Sequence of chain 1.B:
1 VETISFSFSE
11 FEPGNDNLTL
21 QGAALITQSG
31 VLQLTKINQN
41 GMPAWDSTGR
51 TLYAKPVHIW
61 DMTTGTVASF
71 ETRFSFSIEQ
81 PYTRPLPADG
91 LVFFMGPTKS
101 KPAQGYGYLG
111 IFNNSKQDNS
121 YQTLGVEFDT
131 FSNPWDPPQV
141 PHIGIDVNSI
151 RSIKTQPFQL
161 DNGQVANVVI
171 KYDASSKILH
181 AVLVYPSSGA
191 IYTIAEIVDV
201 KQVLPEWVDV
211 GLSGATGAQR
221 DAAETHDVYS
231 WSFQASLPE

Binding-site contacts:
Ligand atom C4 contacts residue ASP89 of chain 1.B at 3.5 Å.
Ligand atom C5 contacts residue PHE131 of chain 1.B at 3.6 Å (hydrophobic).
Ligand atom C3 contacts residue ALA218 of chain 1.B at 4.0 Å (hydrophobic).
Ligand atom C1 contacts residue ALA218 of chain 1.B at 4.0 Å (hydrophobic).
Ligand atom C3 contacts residue ASP89 of chain 1.B at 3.6 Å.
Ligand atom C2 contacts residue ASN133 of chain 1.B at 4.2 Å.
Ligand atom O4 contacts residue ALA88 of chain 1.B at 3.9 Å.
Ligand atom C3 contacts residue PHE131 of chain 1.B at 3.7 Å (hydrophobic).
Ligand atom C3 contacts residue ASN133 of chain 1.B at 3.5 Å.
Ligand atom O2 contacts residue ASN133 of chain 1.B at 3.6 Å (h-bond).
Ligand atom C4 contacts residue ALA218 of chain 1.B at 4.2 Å (hydrophobic).
Ligand atom C2 contacts residue GLN219 of chain 1.B at 4.0 Å.
Ligand atom O3 contacts residue GLN219 of chain 1.B at 3.1 Å (h-bond).
Ligand atom O3 contacts residue GLY107 of chain 1.B at 3.0 Å (h-bond).
Ligand atom C2 contacts residue ALA218 of chain 1.B at 4.0 Å (hydrophobic).
Ligand atom O4 contacts residue ALA218 of chain 1.B at 3.0 Å (h-bond).
Ligand atom O3 contacts residue ASP89 of chain 1.B at 2.6 Å (salt-bridge).
Ligand atom O5 contacts residue ALA218 of chain 1.B at 3.7 Å.
Ligand atom O3 contacts residue ALA218 of chain 1.B at 3.9 Å.
Ligand atom C6 contacts residue PHE131 of chain 1.B at 3.9 Å (hydrophobic).
Ligand atom C4 contacts residue PHE131 of chain 1.B at 3.9 Å (hydrophobic).
Ligand atom O6 contacts residue PHE131 of chain 1.B at 4.2 Å.
Ligand atom C6 contacts residue ALA222 of chain 1.B at 3.6 Å (hydrophobic).
Ligand atom O4 contacts residue ALA218 of chain 1.B at 3.5 Å.
Ligand atom C5 contacts residue ALA218 of chain 1.B at 4.3 Å (hydrophobic).
Ligand atom C6 contacts residue ALA88 of chain 1.B at 4.2 Å (hydrophobic).
Ligand atom O3 contacts residue TYR106 of chain 1.B at 3.6 Å.
Ligand atom O6 contacts residue ALA222 of chain 1.B at 3.8 Å.
Ligand atom O3 contacts residue ASN133 of chain 1.B at 3.2 Å (h-bond).
Ligand atom O6 contacts residue GLN219 of chain 1.B at 3.4 Å (h-bond).
Ligand atom C6 contacts residue ALA218 of chain 1.B at 4.1 Å (hydrophobic).
Ligand atom C6 contacts residue GLY217 of chain 1.B at 4.3 Å.
Ligand atom C4 contacts residue ALA88 of chain 1.B at 4.0 Å (hydrophobic).
Ligand atom O4 contacts residue GLY217 of chain 1.B at 3.1 Å.
Ligand atom O4 contacts residue ASP89 of chain 1.B at 2.7 Å (salt-bridge).
Ligand atom C2 contacts residue TYR106 of chain 1.B at 4.3 Å (hydrophobic).
Ligand atom O2 contacts residue GLN219 of chain 1.B at 3.8 Å.
Ligand atom O3 contacts residue PHE131 of chain 1.B at 4.1 Å.
Ligand atom O4 contacts residue TYR106 of chain 1.B at 4.1 Å.
Ligand atom C3 contacts residue GLN219 of chain 1.B at 4.2 Å.

This protein binds this small molecule.
Small molecule (SMILES): OC[C@H]1O[C@@H](O[C@H]2[C@H](O)[C@@H](O)[C@@H](O)O[C@@H]2CO)[C@H](O)[C@@H](O)[C@H]1O